Binding-site contacts:
Ligand atom C8 contacts residue MET211 of chain 1.A at 3.9 Å (hydrophobic).
Ligand atom C6 contacts residue ALA86 of chain 1.A at 4.2 Å (hydrophobic).
Ligand atom C1 contacts residue VAL163 of chain 1.A at 3.9 Å (hydrophobic).
Ligand atom N2 contacts residue MET211 of chain 1.A at 3.7 Å.
Ligand atom C4 contacts residue ILE220 of chain 1.A at 4.0 Å (hydrophobic).
Ligand atom C13 contacts residue LYS109 of chain 1.A at 4.3 Å.
Ligand atom C13 contacts residue ILE93 of chain 1.A at 3.8 Å (hydrophobic).
Ligand atom C14 contacts residue MET160 of chain 1.A at 3.9 Å (hydrophobic).
Ligand atom O1 contacts residue VAL163 of chain 1.A at 2.8 Å (h-bond).
Ligand atom C15 contacts residue ILE220 of chain 1.A at 3.8 Å (hydrophobic).
Ligand atom F1 contacts residue GLY165 of chain 1.A at 3.7 Å.
Ligand atom N1 contacts residue VAL139 of chain 1.A at 3.9 Å.
Ligand atom N2 contacts residue ILE85 of chain 1.A at 4.0 Å.
Ligand atom N1 contacts residue GLU161 of chain 1.A at 2.9 Å (salt-bridge).
Ligand atom C11 contacts residue ALA86 of chain 1.A at 4.0 Å (hydrophobic).
Ligand atom C14 contacts residue ILE220 of chain 1.A at 3.8 Å (hydrophobic).
Ligand atom C12 contacts residue ILE93 of chain 1.A at 4.0 Å (hydrophobic).
Ligand atom N1 contacts residue MET160 of chain 1.A at 3.6 Å (h-bond).
Ligand atom C1 contacts residue VAL107 of chain 1.A at 3.9 Å (hydrophobic).
Ligand atom C11 contacts residue ILE85 of chain 1.A at 3.7 Å (hydrophobic).
Ligand atom N2 contacts residue VAL163 of chain 1.A at 3.3 Å (h-bond).
Ligand atom C15 contacts residue MET160 of chain 1.A at 3.4 Å (hydrophobic).
Ligand atom N3 contacts residue ILE220 of chain 1.A at 3.7 Å.
Ligand atom C9 contacts residue GLY165 of chain 1.A at 3.9 Å.
Ligand atom C8 contacts residue GLY165 of chain 1.A at 3.5 Å.
Ligand atom O1 contacts residue GLU161 of chain 1.A at 3.5 Å (salt-bridge).
Ligand atom C1 contacts residue GLU161 of chain 1.A at 3.6 Å.
Ligand atom C14 contacts residue LYS109 of chain 1.A at 4.1 Å.
Ligand atom N1 contacts residue VAL107 of chain 1.A at 4.0 Å.
Ligand atom C6 contacts residue MET211 of chain 1.A at 4.2 Å (hydrophobic).
Ligand atom O1 contacts residue VAL107 of chain 1.A at 3.8 Å.
Ligand atom C8 contacts residue GLN166 of chain 1.A at 4.1 Å.
Ligand atom C10 contacts residue ILE85 of chain 1.A at 3.7 Å (hydrophobic).
Ligand atom C3 contacts residue ILE85 of chain 1.A at 4.2 Å (hydrophobic).
Ligand atom C12 contacts residue ILE220 of chain 1.A at 3.8 Å (hydrophobic).
Ligand atom O1 contacts residue TYR162 of chain 1.A at 3.6 Å.
Ligand atom O2 contacts residue ALA86 of chain 1.A at 3.9 Å.
Ligand atom C16 contacts residue ILE220 of chain 1.A at 4.2 Å (hydrophobic).
Ligand atom C5 contacts residue ALA86 of chain 1.A at 4.2 Å (hydrophobic).
Ligand atom C7 contacts residue MET211 of chain 1.A at 3.6 Å (hydrophobic).

A protein and the small-molecule ligand that binds it are described below.
Small molecule (SMILES): NC(=O)c1c(N)c(C(=O)c2ccc(F)cc2)n2ccccc12

Sequence of chain 1.A:
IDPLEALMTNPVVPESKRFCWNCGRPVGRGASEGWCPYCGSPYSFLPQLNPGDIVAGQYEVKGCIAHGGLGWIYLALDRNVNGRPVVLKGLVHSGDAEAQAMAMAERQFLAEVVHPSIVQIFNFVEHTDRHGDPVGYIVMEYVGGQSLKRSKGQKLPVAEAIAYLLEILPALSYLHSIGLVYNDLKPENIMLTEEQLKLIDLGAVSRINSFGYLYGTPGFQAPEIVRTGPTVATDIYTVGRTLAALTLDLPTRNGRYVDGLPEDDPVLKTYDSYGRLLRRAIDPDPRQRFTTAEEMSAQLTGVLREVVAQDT